Sequence of chain 50.E:
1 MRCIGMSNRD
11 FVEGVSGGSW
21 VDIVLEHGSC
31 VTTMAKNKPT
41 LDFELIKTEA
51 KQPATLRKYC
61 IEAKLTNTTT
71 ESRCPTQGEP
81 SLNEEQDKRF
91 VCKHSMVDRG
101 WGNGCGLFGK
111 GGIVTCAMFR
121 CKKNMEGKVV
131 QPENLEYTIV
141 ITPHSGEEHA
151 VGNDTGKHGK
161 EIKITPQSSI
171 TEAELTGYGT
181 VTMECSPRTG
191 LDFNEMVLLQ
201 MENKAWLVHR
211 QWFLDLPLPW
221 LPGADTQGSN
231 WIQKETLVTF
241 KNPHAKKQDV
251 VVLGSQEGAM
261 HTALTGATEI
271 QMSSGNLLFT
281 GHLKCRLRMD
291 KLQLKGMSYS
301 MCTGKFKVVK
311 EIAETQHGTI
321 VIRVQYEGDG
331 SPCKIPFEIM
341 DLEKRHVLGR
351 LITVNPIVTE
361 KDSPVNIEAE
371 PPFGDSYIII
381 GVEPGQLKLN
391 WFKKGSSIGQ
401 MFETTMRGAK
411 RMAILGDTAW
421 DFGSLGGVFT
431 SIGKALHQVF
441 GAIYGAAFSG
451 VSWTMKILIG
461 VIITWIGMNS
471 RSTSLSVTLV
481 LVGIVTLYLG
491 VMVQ

A protein and the small-molecule ligand that binds it are described below.
Small molecule (SMILES): CC(=O)N[C@@H]1[C@@H](O)[C@H](O)[C@@H](CO)O[C@H]1O

Binding-site contacts:
Ligand atom C4 contacts residue ASN153 of chain 50.E at 4.2 Å.
Ligand atom C5 contacts residue THR155 of chain 50.E at 3.9 Å.
Ligand atom O5 contacts residue ASN153 of chain 50.E at 2.4 Å (h-bond).
Ligand atom O5 contacts residue THR155 of chain 50.E at 3.8 Å.
Ligand atom O7 contacts residue THR155 of chain 50.E at 4.1 Å.
Ligand atom N2 contacts residue HIS149 of chain 50.E at 3.4 Å.
Ligand atom C1 contacts residue THR155 of chain 50.E at 3.9 Å.
Ligand atom C1 contacts residue ASN153 of chain 50.E at 1.4 Å.
Ligand atom C6 contacts residue THR155 of chain 50.E at 4.4 Å.
Ligand atom C2 contacts residue HIS149 of chain 50.E at 3.6 Å.
Ligand atom C1 contacts residue HIS158 of chain 50.E at 3.8 Å.
Ligand atom O7 contacts residue ASN153 of chain 50.E at 3.8 Å.
Ligand atom O3 contacts residue HIS149 of chain 50.E at 4.1 Å.
Ligand atom O6 contacts residue HIS158 of chain 50.E at 3.8 Å.
Ligand atom O5 contacts residue GLY156 of chain 50.E at 4.3 Å.
Ligand atom C1 contacts residue HIS149 of chain 50.E at 4.2 Å.
Ligand atom C5 contacts residue HIS158 of chain 50.E at 4.3 Å.
Ligand atom C8 contacts residue GLY102 of chain 42.E at 4.2 Å.
Ligand atom O5 contacts residue HIS158 of chain 50.E at 3.1 Å.
Ligand atom O6 contacts residue LYS157 of chain 50.E at 4.2 Å.
Ligand atom C3 contacts residue ASN153 of chain 50.E at 3.8 Å.
Ligand atom C6 contacts residue LYS157 of chain 50.E at 4.2 Å.
Ligand atom C6 contacts residue HIS158 of chain 50.E at 4.3 Å.
Ligand atom C5 contacts residue ASN153 of chain 50.E at 3.7 Å.
Ligand atom C2 contacts residue ASN153 of chain 50.E at 2.5 Å.
Ligand atom C7 contacts residue ASN153 of chain 50.E at 3.5 Å.
Ligand atom N2 contacts residue ASN153 of chain 50.E at 2.9 Å (h-bond).

Sequence of chain 42.E:
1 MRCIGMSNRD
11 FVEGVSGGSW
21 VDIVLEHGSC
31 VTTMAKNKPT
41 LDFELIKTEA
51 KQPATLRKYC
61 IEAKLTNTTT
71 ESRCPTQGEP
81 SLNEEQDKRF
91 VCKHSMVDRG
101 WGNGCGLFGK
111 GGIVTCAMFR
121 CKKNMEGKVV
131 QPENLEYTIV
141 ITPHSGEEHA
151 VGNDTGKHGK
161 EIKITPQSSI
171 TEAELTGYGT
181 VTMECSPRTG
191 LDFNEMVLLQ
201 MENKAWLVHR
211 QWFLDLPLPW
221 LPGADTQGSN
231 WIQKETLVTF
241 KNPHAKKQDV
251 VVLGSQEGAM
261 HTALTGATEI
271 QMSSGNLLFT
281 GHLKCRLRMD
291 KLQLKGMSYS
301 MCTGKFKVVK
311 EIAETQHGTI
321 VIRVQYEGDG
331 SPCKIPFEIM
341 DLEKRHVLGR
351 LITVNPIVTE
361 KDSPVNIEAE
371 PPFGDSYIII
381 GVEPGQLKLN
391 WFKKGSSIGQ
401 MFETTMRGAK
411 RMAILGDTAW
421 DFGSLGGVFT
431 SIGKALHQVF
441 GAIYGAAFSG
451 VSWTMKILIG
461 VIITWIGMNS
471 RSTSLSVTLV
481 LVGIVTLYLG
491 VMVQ